Binding-site contacts:
Ligand atom N8 contacts residue ILE132 of chain 2.A at 3.5 Å.
Ligand atom N7 contacts residue ASP134 of chain 2.A at 3.2 Å (salt-bridge).
Ligand atom C6 contacts residue LYS162 of chain 2.A at 4.0 Å.
Ligand atom N1 contacts residue ASP190 of chain 2.A at 3.9 Å.
Ligand atom N1 contacts residue PHE183 of chain 2.A at 3.3 Å.
Ligand atom C6 contacts residue PHE183 of chain 2.A at 3.8 Å (hydrophobic).
Ligand atom C4 contacts residue PHE183 of chain 2.A at 4.3 Å (hydrophobic).
Ligand atom O6 contacts residue LYS162 of chain 2.A at 3.3 Å (salt-bridge).
Ligand atom N8 contacts residue ASP134 of chain 2.A at 2.9 Å (salt-bridge).
Ligand atom C5 contacts residue ASP134 of chain 2.A at 4.5 Å.
Ligand atom N1 contacts residue VAL184 of chain 2.A at 3.3 Å (h-bond).
Ligand atom C5 contacts residue LYS162 of chain 2.A at 4.1 Å.
Ligand atom C9 contacts residue PRP1 of chain 2.E at 3.9 Å.
Ligand atom C9 contacts residue ILE132 of chain 2.A at 4.3 Å (hydrophobic).
Ligand atom N7 contacts residue ILE132 of chain 2.A at 3.2 Å.
Ligand atom N1 contacts residue VAL185 of chain 2.A at 4.5 Å.
Ligand atom C9 contacts residue ASP134 of chain 2.A at 4.1 Å.
Ligand atom O6 contacts residue PHE183 of chain 2.A at 3.1 Å.
Ligand atom O6 contacts residue LYS182 of chain 2.A at 3.5 Å (salt-bridge).
Ligand atom C5 contacts residue PHE183 of chain 2.A at 4.1 Å (hydrophobic).
Ligand atom N3 contacts residue PHE183 of chain 2.A at 4.0 Å.
Ligand atom N7 contacts residue LYS162 of chain 2.A at 3.6 Å (salt-bridge).
Ligand atom C2 contacts residue VAL184 of chain 2.A at 4.2 Å (hydrophobic).
Ligand atom C6 contacts residue VAL184 of chain 2.A at 3.6 Å (hydrophobic).
Ligand atom C5 contacts residue ILE132 of chain 2.A at 3.9 Å (hydrophobic).
Ligand atom C2 contacts residue PHE183 of chain 2.A at 3.5 Å (hydrophobic).
Ligand atom C2 contacts residue ASP190 of chain 2.A at 3.0 Å.
Ligand atom N3 contacts residue ASP190 of chain 2.A at 3.7 Å.
Ligand atom O6 contacts residue VAL184 of chain 2.A at 2.9 Å (h-bond).

A protein and the small-molecule ligand that binds it are described below.
Small molecule (SMILES): Oc1ncnc2c1N=NC2

Sequence of chain 2.A:
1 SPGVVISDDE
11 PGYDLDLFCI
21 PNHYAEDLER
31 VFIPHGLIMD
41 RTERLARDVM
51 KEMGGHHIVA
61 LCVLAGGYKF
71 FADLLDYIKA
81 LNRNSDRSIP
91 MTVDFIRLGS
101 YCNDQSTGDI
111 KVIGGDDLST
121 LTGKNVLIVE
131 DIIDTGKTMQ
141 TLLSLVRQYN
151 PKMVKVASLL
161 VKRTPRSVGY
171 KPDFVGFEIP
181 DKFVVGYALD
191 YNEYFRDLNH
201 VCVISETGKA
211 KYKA